A small-molecule ligand and the protein it binds are described below.
Small molecule (SMILES): CC(=O)N[C@H]1[C@H](O[C@H]2[C@H](O)[C@@H](NC(C)=O)CO[C@@H]2CO)O[C@H](CO)[C@@H](O[C@@H]2O[C@H](CO)[C@@H](O)[C@H](O)[C@@H]2O)[C@@H]1O

Sequence of chain 1.C:
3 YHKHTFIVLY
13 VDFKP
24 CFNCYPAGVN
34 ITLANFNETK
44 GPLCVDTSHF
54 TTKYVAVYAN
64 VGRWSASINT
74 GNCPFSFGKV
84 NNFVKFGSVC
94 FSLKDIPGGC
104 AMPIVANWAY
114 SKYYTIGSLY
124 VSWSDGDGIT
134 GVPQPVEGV

Binding-site contacts:
Ligand atom O5 contacts residue ASN33 of chain 1.C at 2.2 Å (h-bond).
Ligand atom C1 contacts residue ASN33 of chain 1.C at 1.4 Å.
Ligand atom C3 contacts residue ASN33 of chain 1.C at 3.8 Å.
Ligand atom C1 contacts residue THR35 of chain 1.C at 4.5 Å.
Ligand atom C2 contacts residue ASN33 of chain 1.C at 2.5 Å.
Ligand atom C4 contacts residue ASN33 of chain 1.C at 4.2 Å.
Ligand atom C5 contacts residue THR35 of chain 1.C at 4.1 Å.
Ligand atom C7 contacts residue ASN33 of chain 1.C at 3.4 Å.
Ligand atom N2 contacts residue ASN33 of chain 1.C at 3.1 Å (h-bond).
Ligand atom C5 contacts residue ASN33 of chain 1.C at 3.5 Å.
Ligand atom O7 contacts residue ASN33 of chain 1.C at 3.0 Å (h-bond).
Ligand atom C8 contacts residue ASN33 of chain 1.C at 4.2 Å.